This protein binds this small molecule.
Small molecule (SMILES): CC(=O)N[C@@H]1[C@@H](O)[C@H](O)[C@@H](CO)O[C@H]1O

Binding-site contacts:
Ligand atom C2 contacts residue ASN67 of chain 15.E at 2.5 Å.
Ligand atom C4 contacts residue ASP66 of chain 15.G at 3.8 Å.
Ligand atom C5 contacts residue TYR60 of chain 15.G at 4.2 Å (hydrophobic).
Ligand atom C3 contacts residue ASP66 of chain 15.G at 4.3 Å.
Ligand atom C3 contacts residue ASN67 of chain 15.E at 3.8 Å.
Ligand atom C6 contacts residue GLN65 of chain 15.G at 4.1 Å.
Ligand atom C5 contacts residue ASN67 of chain 15.E at 3.6 Å.
Ligand atom O3 contacts residue GLN65 of chain 15.G at 3.2 Å.
Ligand atom O4 contacts residue ASP66 of chain 15.G at 4.2 Å.
Ligand atom O5 contacts residue GLN65 of chain 15.G at 3.9 Å.
Ligand atom N2 contacts residue GLN65 of chain 15.G at 4.5 Å.
Ligand atom O6 contacts residue GLN65 of chain 15.G at 4.2 Å.
Ligand atom C7 contacts residue ASN67 of chain 15.E at 3.6 Å.
Ligand atom O3 contacts residue ASP66 of chain 15.G at 3.8 Å.
Ligand atom O3 contacts residue ASN67 of chain 15.E at 4.4 Å.
Ligand atom C2 contacts residue GLN65 of chain 15.G at 3.4 Å.
Ligand atom O5 contacts residue ASN67 of chain 15.E at 2.4 Å (h-bond).
Ligand atom C1 contacts residue GLN65 of chain 15.G at 3.7 Å.
Ligand atom O7 contacts residue ASN67 of chain 15.E at 4.1 Å.
Ligand atom C6 contacts residue ASP66 of chain 15.G at 4.2 Å.
Ligand atom C6 contacts residue TYR60 of chain 15.G at 3.8 Å (hydrophobic).
Ligand atom O5 contacts residue TYR60 of chain 15.G at 3.5 Å.
Ligand atom N2 contacts residue ASN67 of chain 15.E at 3.1 Å (h-bond).
Ligand atom O6 contacts residue ASP66 of chain 15.G at 2.8 Å (salt-bridge).
Ligand atom C4 contacts residue ASN67 of chain 15.E at 4.2 Å.
Ligand atom C1 contacts residue ASN67 of chain 15.E at 1.4 Å.
Ligand atom C3 contacts residue GLN65 of chain 15.G at 4.1 Å.
Ligand atom C8 contacts residue GLN65 of chain 15.G at 3.5 Å.
Ligand atom O7 contacts residue MET118 of chain 15.E at 3.9 Å.
Ligand atom O7 contacts residue ARG89 of chain 15.E at 4.0 Å.
Ligand atom C8 contacts residue ASN67 of chain 15.E at 3.6 Å.

Sequence of chain 15.E:
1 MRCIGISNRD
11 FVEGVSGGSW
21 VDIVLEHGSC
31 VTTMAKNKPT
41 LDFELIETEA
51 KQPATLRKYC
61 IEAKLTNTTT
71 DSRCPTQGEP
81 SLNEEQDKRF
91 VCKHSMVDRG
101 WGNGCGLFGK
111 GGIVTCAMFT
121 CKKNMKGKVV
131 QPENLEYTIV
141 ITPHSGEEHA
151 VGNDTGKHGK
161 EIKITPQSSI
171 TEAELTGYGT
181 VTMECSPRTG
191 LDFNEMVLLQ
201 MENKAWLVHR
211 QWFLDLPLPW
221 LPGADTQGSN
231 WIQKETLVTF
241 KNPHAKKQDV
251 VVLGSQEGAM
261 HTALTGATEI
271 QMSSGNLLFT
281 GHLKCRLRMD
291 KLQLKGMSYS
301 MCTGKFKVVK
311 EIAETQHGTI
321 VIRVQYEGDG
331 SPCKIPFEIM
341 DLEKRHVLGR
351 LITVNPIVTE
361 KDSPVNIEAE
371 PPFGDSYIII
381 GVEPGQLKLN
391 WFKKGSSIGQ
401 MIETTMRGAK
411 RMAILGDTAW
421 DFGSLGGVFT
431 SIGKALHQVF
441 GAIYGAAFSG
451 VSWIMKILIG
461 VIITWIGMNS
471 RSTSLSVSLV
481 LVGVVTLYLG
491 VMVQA

Sequence of chain 15.G:
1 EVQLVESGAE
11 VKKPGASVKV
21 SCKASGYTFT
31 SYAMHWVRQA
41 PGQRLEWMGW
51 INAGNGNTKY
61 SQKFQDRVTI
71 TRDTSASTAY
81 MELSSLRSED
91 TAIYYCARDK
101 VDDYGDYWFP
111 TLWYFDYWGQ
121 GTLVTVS